Binding-site contacts:
Ligand atom C2 contacts residue THR238 of chain 1.E at 3.8 Å.
Ligand atom C8 contacts residue LYS234 of chain 1.E at 3.5 Å.
Ligand atom O7 contacts residue GLY237 of chain 1.E at 4.0 Å.
Ligand atom N2 contacts residue ASN236 of chain 1.E at 3.1 Å (h-bond).
Ligand atom O7 contacts residue ASN236 of chain 1.E at 2.9 Å (h-bond).
Ligand atom C7 contacts residue PHE235 of chain 1.E at 4.3 Å (hydrophobic).
Ligand atom O3 contacts residue THR238 of chain 1.E at 4.2 Å.
Ligand atom O5 contacts residue THR238 of chain 1.E at 4.2 Å.
Ligand atom C2 contacts residue ASN236 of chain 1.E at 2.6 Å.
Ligand atom O6 contacts residue ASN278 of chain 1.E at 4.4 Å.
Ligand atom C8 contacts residue PHE235 of chain 1.E at 3.9 Å (hydrophobic).
Ligand atom O5 contacts residue ASN236 of chain 1.E at 2.4 Å (h-bond).
Ligand atom C3 contacts residue ASN236 of chain 1.E at 4.0 Å.
Ligand atom C7 contacts residue ASN236 of chain 1.E at 3.1 Å.
Ligand atom C7 contacts residue LYS234 of chain 1.E at 4.3 Å.
Ligand atom C5 contacts residue ASN236 of chain 1.E at 3.8 Å.
Ligand atom C8 contacts residue ASN236 of chain 1.E at 3.6 Å.
Ligand atom O6 contacts residue ILE279 of chain 1.E at 3.4 Å.
Ligand atom C4 contacts residue THR238 of chain 1.E at 4.2 Å.
Ligand atom C7 contacts residue THR238 of chain 1.E at 3.8 Å.
Ligand atom C1 contacts residue ASN236 of chain 1.E at 1.5 Å.
Ligand atom C4 contacts residue ASN236 of chain 1.E at 4.4 Å.
Ligand atom O7 contacts residue PHE235 of chain 1.E at 3.6 Å.
Ligand atom O7 contacts residue LYS234 of chain 1.E at 4.5 Å.
Ligand atom N2 contacts residue THR238 of chain 1.E at 4.1 Å.
Ligand atom O7 contacts residue THR238 of chain 1.E at 3.2 Å (h-bond).

Sequence of chain 1.E:
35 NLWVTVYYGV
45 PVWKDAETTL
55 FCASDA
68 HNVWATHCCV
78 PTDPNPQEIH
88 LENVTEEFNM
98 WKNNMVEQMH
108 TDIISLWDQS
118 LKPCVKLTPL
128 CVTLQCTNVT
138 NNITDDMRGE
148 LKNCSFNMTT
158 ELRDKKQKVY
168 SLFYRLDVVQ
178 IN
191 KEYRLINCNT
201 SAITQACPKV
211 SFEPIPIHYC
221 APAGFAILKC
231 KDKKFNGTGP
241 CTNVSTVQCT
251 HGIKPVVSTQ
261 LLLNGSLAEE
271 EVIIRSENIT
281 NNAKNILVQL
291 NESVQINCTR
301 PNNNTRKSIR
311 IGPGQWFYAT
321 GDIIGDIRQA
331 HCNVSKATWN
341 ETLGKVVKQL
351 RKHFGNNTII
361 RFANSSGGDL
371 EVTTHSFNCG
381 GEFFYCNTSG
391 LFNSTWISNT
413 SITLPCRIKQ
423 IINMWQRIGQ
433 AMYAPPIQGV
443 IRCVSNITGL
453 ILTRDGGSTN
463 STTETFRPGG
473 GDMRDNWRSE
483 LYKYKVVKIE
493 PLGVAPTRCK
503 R

The protein below binds the small molecule below.
Small molecule (SMILES): CC(=O)N[C@@H]1[C@@H](O)[C@H](O)[C@@H](CO)O[C@H]1O